Sequence of chain 1.B:
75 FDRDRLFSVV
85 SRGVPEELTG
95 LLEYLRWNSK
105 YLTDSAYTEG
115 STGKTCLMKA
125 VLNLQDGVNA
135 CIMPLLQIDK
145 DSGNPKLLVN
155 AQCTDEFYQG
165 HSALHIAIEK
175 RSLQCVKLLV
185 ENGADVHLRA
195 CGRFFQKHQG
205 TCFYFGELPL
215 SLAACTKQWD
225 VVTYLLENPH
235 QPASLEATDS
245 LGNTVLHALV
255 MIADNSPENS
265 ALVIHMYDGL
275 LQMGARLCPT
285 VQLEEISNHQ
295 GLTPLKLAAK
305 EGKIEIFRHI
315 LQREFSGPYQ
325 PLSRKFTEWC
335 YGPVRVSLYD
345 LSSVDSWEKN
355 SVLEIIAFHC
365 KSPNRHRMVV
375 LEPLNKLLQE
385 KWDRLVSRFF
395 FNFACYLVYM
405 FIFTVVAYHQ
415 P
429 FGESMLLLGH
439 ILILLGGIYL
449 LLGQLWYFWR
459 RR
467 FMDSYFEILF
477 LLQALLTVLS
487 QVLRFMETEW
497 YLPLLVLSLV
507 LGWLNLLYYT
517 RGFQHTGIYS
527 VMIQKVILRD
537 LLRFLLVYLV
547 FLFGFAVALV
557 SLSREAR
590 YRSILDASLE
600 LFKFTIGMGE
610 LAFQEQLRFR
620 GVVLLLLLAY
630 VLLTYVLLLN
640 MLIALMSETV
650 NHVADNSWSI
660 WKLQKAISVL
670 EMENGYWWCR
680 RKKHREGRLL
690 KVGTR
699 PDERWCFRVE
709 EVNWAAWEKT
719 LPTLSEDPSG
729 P

This protein binds this small molecule.
Small molecule (SMILES): COc1cc(/C=C/C(=O)N2CCC=CC2=O)cc(OC)c1OC

Binding-site contacts:
Ligand atom O19 contacts residue LEU636 of chain 1.B at 3.5 Å.
Ligand atom C11 contacts residue THR516 of chain 1.A at 3.5 Å.
Ligand atom O02 contacts residue GLN530 of chain 1.A at 3.7 Å.
Ligand atom C08 contacts residue VAL543 of chain 1.B at 3.7 Å (hydrophobic).
Ligand atom O22 contacts residue ASN639 of chain 1.B at 3.9 Å.
Ligand atom C06 contacts residue SER526 of chain 1.A at 3.8 Å.
Ligand atom N10 contacts residue THR522 of chain 1.A at 3.8 Å.
Ligand atom C07 contacts residue VAL543 of chain 1.B at 3.8 Å (hydrophobic).
Ligand atom C15 contacts residue THR522 of chain 1.A at 3.5 Å.
Ligand atom C20 contacts residue LEU636 of chain 1.B at 3.6 Å (hydrophobic).
Ligand atom C05 contacts residue LEU513 of chain 1.A at 4.1 Å (hydrophobic).
Ligand atom C07 contacts residue LEU513 of chain 1.A at 3.6 Å (hydrophobic).
Ligand atom N10 contacts residue THR516 of chain 1.A at 3.4 Å.
Ligand atom C23 contacts residue ILE529 of chain 1.A at 3.6 Å (hydrophobic).
Ligand atom C14 contacts residue THR516 of chain 1.A at 3.7 Å.
Ligand atom C01 contacts residue GLN530 of chain 1.A at 3.5 Å.
Ligand atom O16 contacts residue THR522 of chain 1.A at 3.5 Å (h-bond).
Ligand atom C05 contacts residue TYR525 of chain 1.A at 4.1 Å (hydrophobic).
Ligand atom O09 contacts residue ARG539 of chain 1.B at 3.3 Å (salt-bridge).
Ligand atom O19 contacts residue ASN639 of chain 1.B at 2.4 Å (h-bond).
Ligand atom C18 contacts residue ASN639 of chain 1.B at 2.9 Å.
Ligand atom C15 contacts residue THR516 of chain 1.A at 3.8 Å.
Ligand atom C07 contacts residue TYR525 of chain 1.A at 4.1 Å (hydrophobic).
Ligand atom C23 contacts residue ASN639 of chain 1.B at 3.6 Å.
Ligand atom C11 contacts residue VAL543 of chain 1.B at 3.5 Å (hydrophobic).
Ligand atom C23 contacts residue VAL635 of chain 1.B at 3.9 Å (hydrophobic).
Ligand atom C17 contacts residue ASN639 of chain 1.B at 3.5 Å.
Ligand atom N10 contacts residue VAL543 of chain 1.B at 3.5 Å.
Ligand atom C11 contacts residue LEU513 of chain 1.A at 3.6 Å (hydrophobic).
Ligand atom C06 contacts residue TYR525 of chain 1.A at 3.4 Å (hydrophobic).
Ligand atom C08 contacts residue THR522 of chain 1.A at 3.5 Å.
Ligand atom O16 contacts residue ARG539 of chain 1.B at 3.8 Å.
Ligand atom C20 contacts residue ASN639 of chain 1.B at 3.7 Å.
Ligand atom C08 contacts residue THR516 of chain 1.A at 3.7 Å.
Ligand atom C17 contacts residue TYR525 of chain 1.A at 3.9 Å (hydrophobic).
Ligand atom O09 contacts residue TYR525 of chain 1.A at 3.3 Å.
Ligand atom C21 contacts residue ASN639 of chain 1.B at 3.6 Å.
Ligand atom O09 contacts residue THR522 of chain 1.A at 3.0 Å (h-bond).
Ligand atom C04 contacts residue SER526 of chain 1.A at 3.9 Å.
Ligand atom C13 contacts residue THR516 of chain 1.A at 4.0 Å.

Sequence of chain 1.A:
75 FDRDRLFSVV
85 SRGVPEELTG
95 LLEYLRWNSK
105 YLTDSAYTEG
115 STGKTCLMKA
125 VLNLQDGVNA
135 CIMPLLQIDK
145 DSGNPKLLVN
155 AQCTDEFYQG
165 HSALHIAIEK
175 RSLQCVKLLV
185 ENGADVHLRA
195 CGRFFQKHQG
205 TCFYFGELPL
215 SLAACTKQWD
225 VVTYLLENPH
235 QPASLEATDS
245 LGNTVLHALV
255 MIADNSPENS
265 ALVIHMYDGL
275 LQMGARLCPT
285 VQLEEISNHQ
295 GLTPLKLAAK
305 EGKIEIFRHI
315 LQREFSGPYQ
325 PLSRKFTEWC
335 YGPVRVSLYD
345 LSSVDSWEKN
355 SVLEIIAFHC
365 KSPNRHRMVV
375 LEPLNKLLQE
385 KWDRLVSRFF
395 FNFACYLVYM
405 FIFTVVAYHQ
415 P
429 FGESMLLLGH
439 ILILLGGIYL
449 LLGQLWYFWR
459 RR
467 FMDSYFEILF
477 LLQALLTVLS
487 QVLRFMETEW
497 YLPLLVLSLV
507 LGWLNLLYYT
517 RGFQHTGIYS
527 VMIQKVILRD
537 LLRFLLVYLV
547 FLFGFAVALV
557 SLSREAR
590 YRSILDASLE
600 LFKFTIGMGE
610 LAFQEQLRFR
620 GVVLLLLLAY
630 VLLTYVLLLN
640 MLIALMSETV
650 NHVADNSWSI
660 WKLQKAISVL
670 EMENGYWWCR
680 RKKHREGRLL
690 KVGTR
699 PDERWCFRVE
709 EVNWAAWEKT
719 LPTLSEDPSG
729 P